Binding-site contacts:
Ligand atom O3' contacts residue SER254 of chain 6.A at 3.4 Å (h-bond).
Ligand atom O2A contacts residue GLY184 of chain 6.A at 3.3 Å.
Ligand atom PG contacts residue GLY185 of chain 6.A at 3.4 Å.
Ligand atom O2G contacts residue HIS182 of chain 6.A at 3.7 Å.
Ligand atom PG contacts residue HIS154 of chain 6.A at 3.6 Å.
Ligand atom C6 contacts residue GLU22 of chain 4.A at 3.7 Å.
Ligand atom C4 contacts residue GLY304 of chain 6.A at 3.7 Å.
Ligand atom N6 contacts residue HIS307 of chain 6.A at 3.4 Å.
Ligand atom O1G contacts residue GLY185 of chain 6.A at 3.5 Å.
Ligand atom C5' contacts residue GLY184 of chain 6.A at 3.5 Å.
Ligand atom O2G contacts residue GLY185 of chain 6.A at 2.9 Å (h-bond).
Ligand atom O2' contacts residue ASP255 of chain 6.A at 3.5 Å.
Ligand atom C2 contacts residue ARG257 of chain 6.A at 3.5 Å.
Ligand atom O5' contacts residue GLY304 of chain 6.A at 3.6 Å.
Ligand atom C3B contacts residue GLY185 of chain 6.A at 3.4 Å.
Ligand atom O1G contacts residue ARG214 of chain 6.A at 3.5 Å (salt-bridge).
Ligand atom C5 contacts residue GLU22 of chain 4.A at 3.5 Å.
Ligand atom N6 contacts residue GLU22 of chain 4.A at 2.9 Å (salt-bridge).
Ligand atom C5' contacts residue GLY304 of chain 6.A at 3.7 Å.
Ligand atom O2G contacts residue GLY186 of chain 6.A at 3.4 Å (h-bond).
Ligand atom O1G contacts residue HIS154 of chain 6.A at 3.6 Å.
Ligand atom O2' contacts residue ALA256 of chain 6.A at 2.9 Å (h-bond).
Ligand atom C5 contacts residue GLY304 of chain 6.A at 3.9 Å.
Ligand atom C5 contacts residue HIS307 of chain 6.A at 3.8 Å.
Ligand atom O3A contacts residue GLY185 of chain 6.A at 3.5 Å (h-bond).
Ligand atom O2G contacts residue GLY184 of chain 6.A at 3.4 Å.
Ligand atom N7 contacts residue HIS307 of chain 6.A at 3.7 Å.
Ligand atom O1G contacts residue GLY186 of chain 6.A at 2.9 Å (h-bond).
Ligand atom N7 contacts residue GLU22 of chain 4.A at 2.9 Å (salt-bridge).
Ligand atom N3 contacts residue ALA256 of chain 6.A at 3.3 Å.
Ligand atom O3G contacts residue HIS154 of chain 6.A at 3.0 Å (h-bond).
Ligand atom O4' contacts residue LEU305 of chain 6.A at 3.2 Å (h-bond).
Ligand atom C6 contacts residue HIS307 of chain 6.A at 3.3 Å.
Ligand atom N9 contacts residue GLY304 of chain 6.A at 3.7 Å.
Ligand atom O2' contacts residue SER254 of chain 6.A at 2.8 Å (h-bond).
Ligand atom PG contacts residue GLY186 of chain 6.A at 3.6 Å.
Ligand atom N1 contacts residue ARG257 of chain 6.A at 3.5 Å.
Ligand atom O4' contacts residue GLY304 of chain 6.A at 3.2 Å.
Ligand atom O2A contacts residue GLY304 of chain 6.A at 3.3 Å (h-bond).
Ligand atom N1 contacts residue HIS307 of chain 6.A at 3.6 Å.

The protein below binds the small molecule below.
Small molecule (SMILES): Nc1ncnc2c1ncn2[C@@H]1O[C@H](CO[P](=O)(O)O[P](=O)(O)CP(=O)(O)O)[C@@H](O)[C@H]1O

Sequence of chain 6.A:
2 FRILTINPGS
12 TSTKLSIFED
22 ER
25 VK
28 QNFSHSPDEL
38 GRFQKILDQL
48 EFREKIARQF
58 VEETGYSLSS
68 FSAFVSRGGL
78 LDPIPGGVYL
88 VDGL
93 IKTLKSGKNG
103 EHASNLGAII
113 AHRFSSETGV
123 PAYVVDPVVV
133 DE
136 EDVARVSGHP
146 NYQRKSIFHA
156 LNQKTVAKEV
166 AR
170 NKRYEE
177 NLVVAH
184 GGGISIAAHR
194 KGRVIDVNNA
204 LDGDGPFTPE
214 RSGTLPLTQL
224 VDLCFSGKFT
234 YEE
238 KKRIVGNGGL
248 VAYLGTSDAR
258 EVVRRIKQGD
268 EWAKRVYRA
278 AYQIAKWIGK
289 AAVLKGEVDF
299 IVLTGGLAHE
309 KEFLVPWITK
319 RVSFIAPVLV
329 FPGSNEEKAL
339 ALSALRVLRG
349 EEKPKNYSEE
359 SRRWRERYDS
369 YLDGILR

Sequence of chain 4.A:
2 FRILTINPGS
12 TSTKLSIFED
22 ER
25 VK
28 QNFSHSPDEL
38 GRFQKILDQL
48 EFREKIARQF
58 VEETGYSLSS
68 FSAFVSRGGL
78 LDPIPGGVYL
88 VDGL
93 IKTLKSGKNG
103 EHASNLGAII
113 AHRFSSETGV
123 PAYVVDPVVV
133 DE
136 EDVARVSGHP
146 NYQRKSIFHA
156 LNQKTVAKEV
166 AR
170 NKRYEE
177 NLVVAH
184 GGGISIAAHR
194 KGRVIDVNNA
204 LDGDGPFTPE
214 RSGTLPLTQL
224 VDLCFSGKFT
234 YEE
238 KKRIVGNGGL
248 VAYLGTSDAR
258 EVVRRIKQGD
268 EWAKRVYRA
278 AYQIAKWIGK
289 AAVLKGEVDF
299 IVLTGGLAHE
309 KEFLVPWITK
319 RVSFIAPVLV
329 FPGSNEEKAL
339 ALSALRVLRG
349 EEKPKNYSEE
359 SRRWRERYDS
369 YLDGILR